Binding-site contacts:
Ligand atom O2 contacts residue ASN197 of chain 1.B at 3.2 Å (h-bond).
Ligand atom C1 contacts residue ASP266 of chain 1.B at 3.5 Å.
Ligand atom O4 contacts residue TRP58 of chain 1.B at 3.5 Å.
Ligand atom O2 contacts residue ILE181 of chain 1.B at 3.3 Å.
Ligand atom O4 contacts residue PHE248 of chain 1.B at 3.4 Å (h-bond).
Ligand atom O1 contacts residue ASP266 of chain 1.B at 2.5 Å (salt-bridge).
Ligand atom C6 contacts residue GLN137 of chain 1.B at 3.6 Å.
Ligand atom O3 contacts residue ARG258 of chain 1.B at 3.1 Å (salt-bridge).
Ligand atom C6 contacts residue TRP363 of chain 1.B at 3.5 Å (hydrophobic).
Ligand atom O5 contacts residue VAL297 of chain 1.B at 3.5 Å.
Ligand atom O3 contacts residue ALA180 of chain 1.B at 2.6 Å (h-bond).
Ligand atom O5 contacts residue TRP363 of chain 1.B at 3.2 Å.
Ligand atom C4 contacts residue GLU259 of chain 1.B at 3.6 Å.
Ligand atom O7 contacts residue TRP363 of chain 1.B at 3.6 Å.
Ligand atom C5 contacts residue TRP363 of chain 1.B at 3.5 Å (hydrophobic).
Ligand atom O4 contacts residue GLU259 of chain 1.B at 2.8 Å (salt-bridge).
Ligand atom C7 contacts residue LEU271 of chain 1.B at 3.5 Å (hydrophobic).
Ligand atom O3 contacts residue LEU250 of chain 1.B at 2.9 Å (h-bond).
Ligand atom O1 contacts residue ASN132 of chain 1.B at 3.6 Å (h-bond).
Ligand atom O6 contacts residue ASP27 of chain 1.B at 2.5 Å (salt-bridge).
Ligand atom C2 contacts residue THR261 of chain 1.B at 3.5 Å.
Ligand atom O6 contacts residue TRP58 of chain 1.B at 3.3 Å (h-bond).
Ligand atom C6 contacts residue THR261 of chain 1.B at 3.5 Å.
Ligand atom O6 contacts residue ASN132 of chain 1.B at 3.2 Å (h-bond).
Ligand atom O2 contacts residue GLU260 of chain 1.B at 2.6 Å (salt-bridge).
Ligand atom O3 contacts residue GLU259 of chain 1.B at 2.9 Å (salt-bridge).
Ligand atom C8 contacts residue LEU271 of chain 1.B at 3.4 Å (hydrophobic).
Ligand atom O3 contacts residue ASN197 of chain 1.B at 3.2 Å (h-bond).
Ligand atom O4 contacts residue THR261 of chain 1.B at 3.3 Å.
Ligand atom O2 contacts residue THR261 of chain 1.B at 2.7 Å (h-bond).
Ligand atom O2 contacts residue ALA180 of chain 1.B at 3.2 Å (h-bond).
Ligand atom O2 contacts residue ARG258 of chain 1.B at 3.1 Å (salt-bridge).
Ligand atom C6 contacts residue ASP27 of chain 1.B at 3.3 Å.
Ligand atom C3 contacts residue GLU259 of chain 1.B at 3.5 Å.
Ligand atom O4 contacts residue ASP249 of chain 1.B at 3.4 Å.
Ligand atom O6 contacts residue GLN293 of chain 1.B at 3.5 Å.
Ligand atom O5 contacts residue ASN132 of chain 1.B at 3.3 Å (h-bond).
Ligand atom O4 contacts residue GLN137 of chain 1.B at 3.5 Å (h-bond).
Ligand atom C6 contacts residue TRP58 of chain 1.B at 3.6 Å (hydrophobic).
Ligand atom C2 contacts residue GLU260 of chain 1.B at 3.4 Å.

Sequence of chain 1.B:
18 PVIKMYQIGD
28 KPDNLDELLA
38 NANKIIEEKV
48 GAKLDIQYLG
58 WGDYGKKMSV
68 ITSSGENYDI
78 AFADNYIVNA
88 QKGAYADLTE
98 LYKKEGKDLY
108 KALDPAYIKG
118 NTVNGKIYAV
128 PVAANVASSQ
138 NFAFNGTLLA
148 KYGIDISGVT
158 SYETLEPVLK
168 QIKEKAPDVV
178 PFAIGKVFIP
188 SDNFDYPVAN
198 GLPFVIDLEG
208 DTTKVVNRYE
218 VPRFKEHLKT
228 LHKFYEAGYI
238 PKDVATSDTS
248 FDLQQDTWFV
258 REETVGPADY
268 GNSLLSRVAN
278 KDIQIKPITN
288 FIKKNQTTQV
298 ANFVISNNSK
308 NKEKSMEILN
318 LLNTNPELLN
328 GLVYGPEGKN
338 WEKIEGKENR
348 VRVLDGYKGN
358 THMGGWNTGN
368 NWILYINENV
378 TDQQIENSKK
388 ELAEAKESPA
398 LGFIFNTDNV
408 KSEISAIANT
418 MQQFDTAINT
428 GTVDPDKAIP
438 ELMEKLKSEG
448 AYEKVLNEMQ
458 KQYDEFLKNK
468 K

A small-molecule ligand and the protein it binds are described below.
Small molecule (SMILES): CC(=O)N[C@@H]1[C@@H](O)[C@H](O[C@@H]2O[C@H](CO[C@H]3O[C@H](O[C@H]4O[C@H](CO)[C@@H](O)[C@H](O)[C@@H]4O)[C@@H](O)[C@H](O[C@H]4O[C@H](CO)[C@@H](O)[C@H](O)[C@@H]4O)[C@@H]3O)[C@@H](O)[C@H](O[C@H]3O[C@H](CO)[C@@H](O)[C@H](O)[C@@H]3O)[C@@H]2O)[C@@H](CO)O[C@H]1O